Binding-site contacts:
Ligand atom C contacts residue MET116 of chain 1.A at 3.8 Å (hydrophobic).
Ligand atom CL contacts residue ASP183 of chain 1.A at 3.8 Å.
Ligand atom C2 contacts residue LEU117 of chain 1.A at 3.8 Å (hydrophobic).
Ligand atom C8 contacts residue ASP183 of chain 1.A at 4.1 Å.
Ligand atom C9 contacts residue VAL182 of chain 1.A at 3.9 Å (hydrophobic).
Ligand atom C7 contacts residue PHE114 of chain 1.A at 3.4 Å (hydrophobic).
Ligand atom CL contacts residue LYS64 of chain 1.A at 4.0 Å.
Ligand atom C8 contacts residue LYS64 of chain 1.A at 4.0 Å.
Ligand atom C12 contacts residue LEU170 of chain 1.A at 3.9 Å (hydrophobic).
Ligand atom N contacts residue LYS64 of chain 1.A at 3.3 Å (salt-bridge).
Ligand atom C contacts residue SER118 of chain 1.A at 3.8 Å.
Ligand atom O contacts residue MET116 of chain 1.A at 4.0 Å.
Ligand atom C5 contacts residue VAL182 of chain 1.A at 3.9 Å (hydrophobic).
Ligand atom O contacts residue LEU117 of chain 1.A at 3.2 Å (h-bond).
Ligand atom N contacts residue ASP183 of chain 1.A at 3.4 Å (salt-bridge).
Ligand atom C contacts residue LEU170 of chain 1.A at 3.8 Å (hydrophobic).
Ligand atom N2 contacts residue GLY42 of chain 1.A at 3.8 Å.
Ligand atom C1 contacts residue LEU170 of chain 1.A at 3.6 Å (hydrophobic).
Ligand atom C7 contacts residue GLU79 of chain 1.A at 3.9 Å.
Ligand atom C3 contacts residue GLU115 of chain 1.A at 3.9 Å.
Ligand atom C contacts residue LEU117 of chain 1.A at 3.4 Å (hydrophobic).
Ligand atom C3 contacts residue VAL98 of chain 1.A at 4.0 Å (hydrophobic).
Ligand atom C2 contacts residue GLU115 of chain 1.A at 3.5 Å.
Ligand atom C10 contacts residue VAL49 of chain 1.A at 4.0 Å (hydrophobic).
Ligand atom C3 contacts residue PHE114 of chain 1.A at 3.9 Å (hydrophobic).
Ligand atom C2 contacts residue ALA62 of chain 1.A at 3.8 Å (hydrophobic).
Ligand atom C1 contacts residue ALA62 of chain 1.A at 4.1 Å (hydrophobic).
Ligand atom C7 contacts residue ASP183 of chain 1.A at 3.6 Å.
Ligand atom C7 contacts residue LYS64 of chain 1.A at 4.0 Å.
Ligand atom C6 contacts residue VAL182 of chain 1.A at 3.9 Å (hydrophobic).
Ligand atom N2 contacts residue ILE41 of chain 1.A at 3.8 Å.
Ligand atom C1 contacts residue LEU117 of chain 1.A at 3.9 Å (hydrophobic).
Ligand atom O contacts residue LEU170 of chain 1.A at 3.9 Å.
Ligand atom C8 contacts residue VAL182 of chain 1.A at 3.9 Å (hydrophobic).
Ligand atom C7 contacts residue VAL182 of chain 1.A at 4.0 Å (hydrophobic).
Ligand atom C6 contacts residue PHE114 of chain 1.A at 3.6 Å (hydrophobic).
Ligand atom CL contacts residue PHE46 of chain 1.A at 3.5 Å.
Ligand atom N contacts residue VAL182 of chain 1.A at 4.1 Å.
Ligand atom N contacts residue GLU79 of chain 1.A at 3.9 Å.
Ligand atom C13 contacts residue LEU170 of chain 1.A at 3.4 Å (hydrophobic).

Sequence of chain 1.A:
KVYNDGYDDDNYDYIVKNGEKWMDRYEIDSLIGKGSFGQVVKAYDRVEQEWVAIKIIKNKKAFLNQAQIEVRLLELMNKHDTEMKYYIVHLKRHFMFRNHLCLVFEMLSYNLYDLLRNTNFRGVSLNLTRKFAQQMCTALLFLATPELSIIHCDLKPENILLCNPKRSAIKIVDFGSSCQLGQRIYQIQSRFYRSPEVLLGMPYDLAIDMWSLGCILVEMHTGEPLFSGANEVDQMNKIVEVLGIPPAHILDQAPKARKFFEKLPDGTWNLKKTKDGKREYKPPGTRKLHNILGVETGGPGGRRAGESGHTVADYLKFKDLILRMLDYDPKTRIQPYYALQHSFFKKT

A small-molecule ligand and the protein it binds are described below.
Small molecule (SMILES): COc1ccc2c3ccnc(Cl)c3n(CC#N)c2c1